Binding-site contacts:
Ligand atom C12 contacts residue PHE122 of chain 1.A at 3.8 Å (hydrophobic).
Ligand atom C12 contacts residue LYS124 of chain 1.A at 3.5 Å.
Ligand atom N26 contacts residue MET179 of chain 1.A at 4.1 Å.
Ligand atom N28 contacts residue MET123 of chain 1.A at 3.1 Å (h-bond).
Ligand atom C11 contacts residue LYS124 of chain 1.A at 4.0 Å.
Ligand atom N26 contacts residue ALA66 of chain 1.A at 3.4 Å.
Ligand atom C09 contacts residue LEU42 of chain 1.A at 3.8 Å (hydrophobic).
Ligand atom C23 contacts residue LEU120 of chain 1.A at 3.5 Å (hydrophobic).
Ligand atom C23 contacts residue ALA189 of chain 1.A at 3.7 Å (hydrophobic).
Ligand atom N19 contacts residue MET179 of chain 1.A at 3.4 Å (h-bond).
Ligand atom C25 contacts residue LEU120 of chain 1.A at 3.9 Å (hydrophobic).
Ligand atom C08 contacts residue LEU42 of chain 1.A at 4.1 Å (hydrophobic).
Ligand atom C30 contacts residue MET123 of chain 1.A at 4.1 Å (hydrophobic).
Ligand atom N26 contacts residue MET123 of chain 1.A at 3.9 Å.
Ligand atom C11 contacts residue GLY126 of chain 1.A at 4.0 Å.
Ligand atom C31 contacts residue MET179 of chain 1.A at 3.5 Å (hydrophobic).
Ligand atom C29 contacts residue MET123 of chain 1.A at 3.2 Å (hydrophobic).
Ligand atom C17 contacts residue MET179 of chain 1.A at 3.9 Å (hydrophobic).
Ligand atom C25 contacts residue ILE99 of chain 1.A at 4.1 Å (hydrophobic).
Ligand atom C11 contacts residue PHE122 of chain 1.A at 3.8 Å (hydrophobic).
Ligand atom N19 contacts residue ARG176 of chain 1.A at 3.7 Å.
Ligand atom O21 contacts residue VAL50 of chain 1.A at 3.9 Å.
Ligand atom C25 contacts residue ALA66 of chain 1.A at 3.7 Å (hydrophobic).
Ligand atom C22 contacts residue ALA189 of chain 1.A at 3.6 Å (hydrophobic).
Ligand atom C22 contacts residue ASP190 of chain 1.A at 4.0 Å.
Ligand atom C27 contacts residue ALA66 of chain 1.A at 3.6 Å (hydrophobic).
Ligand atom C24 contacts residue MET179 of chain 1.A at 3.8 Å (hydrophobic).
Ligand atom N28 contacts residue PHE122 of chain 1.A at 3.8 Å.
Ligand atom C11 contacts residue MET123 of chain 1.A at 3.6 Å (hydrophobic).
Ligand atom C18 contacts residue ARG176 of chain 1.A at 3.5 Å.
Ligand atom N28 contacts residue MET179 of chain 1.A at 4.0 Å.
Ligand atom N28 contacts residue ALA66 of chain 1.A at 3.9 Å.
Ligand atom C30 contacts residue MET179 of chain 1.A at 4.0 Å (hydrophobic).
Ligand atom C24 contacts residue ILE99 of chain 1.A at 3.7 Å (hydrophobic).
Ligand atom N26 contacts residue PRO121 of chain 1.A at 3.1 Å (h-bond).
Ligand atom C25 contacts residue PRO121 of chain 1.A at 3.9 Å (hydrophobic).
Ligand atom N15 contacts residue MET179 of chain 1.A at 4.1 Å.
Ligand atom N32 contacts residue MET179 of chain 1.A at 3.2 Å.
Ligand atom C27 contacts residue MET179 of chain 1.A at 3.5 Å (hydrophobic).
Ligand atom C29 contacts residue PHE122 of chain 1.A at 3.6 Å (hydrophobic).

The small molecule below binds the protein below.
Small molecule (SMILES): CN1CCN(Cc2ccc(-c3cn4c5nc(ncc35)NCCCCC(=O)NCCC4)cc2)CC1

Sequence of chain 1.A:
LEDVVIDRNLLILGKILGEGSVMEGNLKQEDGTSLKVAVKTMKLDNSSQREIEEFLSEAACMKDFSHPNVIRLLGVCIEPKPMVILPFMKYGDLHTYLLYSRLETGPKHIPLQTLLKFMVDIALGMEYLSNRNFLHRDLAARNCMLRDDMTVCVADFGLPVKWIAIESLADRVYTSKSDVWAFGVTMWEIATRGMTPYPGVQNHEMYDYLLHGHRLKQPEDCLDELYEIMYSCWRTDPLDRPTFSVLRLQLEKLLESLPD